Sequence of chain 1.A:
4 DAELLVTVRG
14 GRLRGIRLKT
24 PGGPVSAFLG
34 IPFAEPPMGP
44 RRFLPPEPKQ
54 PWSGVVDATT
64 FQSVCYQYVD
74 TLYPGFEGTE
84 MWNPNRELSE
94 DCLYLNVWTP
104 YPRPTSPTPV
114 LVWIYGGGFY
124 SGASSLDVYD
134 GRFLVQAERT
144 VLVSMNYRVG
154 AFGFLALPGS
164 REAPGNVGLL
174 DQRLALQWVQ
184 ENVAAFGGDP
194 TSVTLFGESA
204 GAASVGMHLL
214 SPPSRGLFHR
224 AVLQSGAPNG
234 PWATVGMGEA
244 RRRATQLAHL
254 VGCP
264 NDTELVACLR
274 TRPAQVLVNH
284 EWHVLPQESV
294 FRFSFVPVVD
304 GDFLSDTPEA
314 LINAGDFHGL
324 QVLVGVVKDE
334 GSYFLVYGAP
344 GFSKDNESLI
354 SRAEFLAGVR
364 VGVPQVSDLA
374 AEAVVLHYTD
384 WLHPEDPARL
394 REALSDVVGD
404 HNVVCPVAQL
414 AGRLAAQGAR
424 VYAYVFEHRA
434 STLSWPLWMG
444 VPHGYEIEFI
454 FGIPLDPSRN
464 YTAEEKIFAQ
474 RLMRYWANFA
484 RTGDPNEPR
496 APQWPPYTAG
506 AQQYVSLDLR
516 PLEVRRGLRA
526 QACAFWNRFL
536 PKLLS

Binding-site contacts:
Ligand atom O7 contacts residue ASN349 of chain 1.A at 4.5 Å.
Ligand atom C6 contacts residue ASP348 of chain 1.A at 4.0 Å.
Ligand atom C8 contacts residue GLY344 of chain 1.A at 4.3 Å.
Ligand atom C4 contacts residue ASN349 of chain 1.A at 4.2 Å.
Ligand atom O7 contacts residue GLY344 of chain 1.A at 2.9 Å (h-bond).
Ligand atom C1 contacts residue ASN349 of chain 1.A at 1.4 Å.
Ligand atom C2 contacts residue GLY344 of chain 1.A at 4.5 Å.
Ligand atom O4 contacts residue GLY344 of chain 1.A at 4.1 Å.
Ligand atom C5 contacts residue SER346 of chain 1.A at 4.3 Å.
Ligand atom C5 contacts residue SER346 of chain 1.A at 3.9 Å.
Ligand atom O5 contacts residue SER346 of chain 1.A at 3.6 Å.
Ligand atom C6 contacts residue ASN349 of chain 1.A at 4.0 Å.
Ligand atom C7 contacts residue ASN349 of chain 1.A at 3.6 Å.
Ligand atom C7 contacts residue GLY344 of chain 1.A at 3.8 Å.
Ligand atom O5 contacts residue SER346 of chain 1.A at 3.4 Å.
Ligand atom C5 contacts residue GLY344 of chain 1.A at 4.2 Å.
Ligand atom C5 contacts residue PHE345 of chain 1.A at 4.0 Å (hydrophobic).
Ligand atom C5 contacts residue ASN349 of chain 1.A at 3.7 Å.
Ligand atom C3 contacts residue ASN349 of chain 1.A at 3.8 Å.
Ligand atom C6 contacts residue PHE345 of chain 1.A at 3.7 Å (hydrophobic).
Ligand atom C2 contacts residue ASN349 of chain 1.A at 2.4 Å.
Ligand atom C5 contacts residue ASN349 of chain 1.A at 4.3 Å.
Ligand atom C3 contacts residue GLY344 of chain 1.A at 4.1 Å.
Ligand atom O7 contacts residue PRO343 of chain 1.A at 3.6 Å.
Ligand atom C6 contacts residue SER346 of chain 1.A at 3.7 Å.
Ligand atom C1 contacts residue GLY344 of chain 1.A at 4.1 Å.
Ligand atom C8 contacts residue ALA342 of chain 1.A at 4.4 Å (hydrophobic).
Ligand atom C8 contacts residue ASN349 of chain 1.A at 4.0 Å.
Ligand atom N2 contacts residue ASN349 of chain 1.A at 2.9 Å (h-bond).
Ligand atom C6 contacts residue SER346 of chain 1.A at 3.8 Å.
Ligand atom C8 contacts residue PHE345 of chain 1.A at 4.2 Å (hydrophobic).
Ligand atom O5 contacts residue ASN349 of chain 1.A at 2.4 Å (h-bond).
Ligand atom C1 contacts residue SER346 of chain 1.A at 4.0 Å.

A protein and the small-molecule ligand that binds it are described below.
Small molecule (SMILES): CC(=O)N[C@H]1[C@H](O[C@H]2[C@H](O)[C@@H](NC(C)=O)CO[C@@H]2CO[C@@H]2O[C@@H](C)[C@@H](O)[C@@H](O)[C@@H]2O)O[C@H](CO)[C@@H](O)[C@@H]1O